Sequence of chain 1.C:
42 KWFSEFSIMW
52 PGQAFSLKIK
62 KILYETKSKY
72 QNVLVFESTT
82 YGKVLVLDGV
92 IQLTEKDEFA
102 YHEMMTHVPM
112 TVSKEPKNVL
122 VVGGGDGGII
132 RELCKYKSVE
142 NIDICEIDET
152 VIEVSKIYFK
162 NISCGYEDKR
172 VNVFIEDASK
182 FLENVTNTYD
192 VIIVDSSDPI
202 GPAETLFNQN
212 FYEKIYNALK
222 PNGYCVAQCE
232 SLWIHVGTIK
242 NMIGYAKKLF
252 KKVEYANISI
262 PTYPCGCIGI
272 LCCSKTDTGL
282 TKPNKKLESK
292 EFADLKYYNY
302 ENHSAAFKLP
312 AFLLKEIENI

The protein below binds the small molecule below.
Small molecule (SMILES): C[S@@H](CCCN)C[C@H]1O[C@@H](n2cnc3c(N)ncnc32)[C@H](O)[C@@H]1O

Binding-site contacts:
Ligand atom N7 contacts residue ALA204 of chain 1.C at 3.4 Å (h-bond).
Ligand atom N6 contacts residue LEU207 of chain 1.C at 3.6 Å.
Ligand atom O2' contacts residue GLU147 of chain 1.C at 2.7 Å (salt-bridge).
Ligand atom N6 contacts residue THR206 of chain 1.C at 3.7 Å.
Ligand atom C1' contacts residue GLU147 of chain 1.C at 3.4 Å.
Ligand atom N6 contacts residue ASP178 of chain 1.C at 3.0 Å (salt-bridge).
Ligand atom SD contacts residue ASP127 of chain 1.C at 3.4 Å (salt-bridge).
Ligand atom O2' contacts residue GLN72 of chain 1.C at 2.8 Å (h-bond).
Ligand atom O3' contacts residue VAL152 of chain 1.C at 3.3 Å.
Ligand atom CA contacts residue GLN93 of chain 1.C at 3.5 Å.
Ligand atom N6 contacts residue PRO203 of chain 1.C at 3.2 Å (h-bond).
Ligand atom C4' contacts residue GLU147 of chain 1.C at 3.7 Å.
Ligand atom C2 contacts residue ILE148 of chain 1.C at 3.2 Å (hydrophobic).
Ligand atom N3 contacts residue GLY124 of chain 1.C at 3.4 Å.
Ligand atom CA contacts residue TYR264 of chain 1.C at 3.7 Å (hydrophobic).
Ligand atom N1 contacts residue ALA179 of chain 1.C at 3.2 Å (h-bond).
Ligand atom C2 contacts residue CYS146 of chain 1.C at 3.4 Å (hydrophobic).
Ligand atom N1 contacts residue ILE148 of chain 1.C at 3.7 Å.
Ligand atom N contacts residue ASP127 of chain 1.C at 2.9 Å (salt-bridge).
Ligand atom N7 contacts residue PRO203 of chain 1.C at 3.4 Å.
Ligand atom C3' contacts residue GLU147 of chain 1.C at 3.6 Å.
Ligand atom N3 contacts residue ILE148 of chain 1.C at 3.1 Å (h-bond).
Ligand atom CB contacts residue ASP196 of chain 1.C at 3.2 Å.
Ligand atom O4' contacts residue GLY124 of chain 1.C at 3.7 Å.
Ligand atom CE contacts residue LEU86 of chain 1.C at 3.7 Å (hydrophobic).
Ligand atom C2 contacts residue GLU177 of chain 1.C at 3.6 Å.
Ligand atom CA contacts residue ASP196 of chain 1.C at 3.6 Å.
Ligand atom C8 contacts residue SER198 of chain 1.C at 3.6 Å.
Ligand atom C2' contacts residue GLU147 of chain 1.C at 3.5 Å.
Ligand atom CB contacts residue 2MH1 of chain 1.M at 3.4 Å.
Ligand atom O3' contacts residue GLU147 of chain 1.C at 2.7 Å (salt-bridge).
Ligand atom N contacts residue ASP196 of chain 1.C at 3.1 Å (salt-bridge).
Ligand atom C4 contacts residue ILE148 of chain 1.C at 3.6 Å (hydrophobic).
Ligand atom C5 contacts residue ILE148 of chain 1.C at 3.7 Å (hydrophobic).
Ligand atom C5' contacts residue GLN93 of chain 1.C at 3.7 Å.
Ligand atom N contacts residue HIS103 of chain 1.C at 2.9 Å (h-bond).
Ligand atom CA contacts residue TYR102 of chain 1.C at 3.6 Å (hydrophobic).
Ligand atom O2' contacts residue ILE148 of chain 1.C at 3.7 Å.
Ligand atom CG contacts residue GLN93 of chain 1.C at 3.3 Å.
Ligand atom N1 contacts residue GLU177 of chain 1.C at 3.7 Å.